Sequence of chain 53.F:
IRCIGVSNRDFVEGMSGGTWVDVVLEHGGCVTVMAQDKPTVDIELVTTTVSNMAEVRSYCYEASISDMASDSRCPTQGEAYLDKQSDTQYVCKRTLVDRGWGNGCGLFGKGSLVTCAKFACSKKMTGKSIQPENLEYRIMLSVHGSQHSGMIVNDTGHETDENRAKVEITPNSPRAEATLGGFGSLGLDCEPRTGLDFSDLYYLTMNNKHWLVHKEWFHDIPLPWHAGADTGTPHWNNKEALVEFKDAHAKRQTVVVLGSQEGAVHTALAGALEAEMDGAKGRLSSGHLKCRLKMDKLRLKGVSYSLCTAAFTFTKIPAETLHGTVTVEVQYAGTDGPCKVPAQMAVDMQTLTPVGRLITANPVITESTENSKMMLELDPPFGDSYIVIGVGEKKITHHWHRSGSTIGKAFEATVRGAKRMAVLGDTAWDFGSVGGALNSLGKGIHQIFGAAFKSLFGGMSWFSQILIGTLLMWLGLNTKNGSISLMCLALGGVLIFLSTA

Binding-site contacts:
Ligand atom O5 contacts residue ARG164 of chain 53.F at 4.3 Å.
Ligand atom O6 contacts residue ASP155 of chain 53.F at 4.2 Å.
Ligand atom C3 contacts residue ASN154 of chain 53.F at 3.5 Å.
Ligand atom C4 contacts residue ASN154 of chain 53.F at 3.2 Å.
Ligand atom O6 contacts residue ASN154 of chain 53.F at 2.4 Å (h-bond).
Ligand atom C2 contacts residue MET151 of chain 53.F at 4.1 Å (hydrophobic).
Ligand atom C5 contacts residue ASN154 of chain 53.F at 2.1 Å.
Ligand atom O4 contacts residue THR156 of chain 53.F at 4.2 Å.
Ligand atom C2 contacts residue ASN154 of chain 53.F at 3.5 Å.
Ligand atom O5 contacts residue THR156 of chain 53.F at 3.8 Å.
Ligand atom C6 contacts residue GLY157 of chain 53.F at 4.2 Å.
Ligand atom O5 contacts residue ASN154 of chain 53.F at 2.4 Å (h-bond).
Ligand atom C1 contacts residue MET151 of chain 53.F at 3.6 Å (hydrophobic).
Ligand atom C7 contacts residue THR156 of chain 53.F at 3.4 Å.
Ligand atom C6 contacts residue ASP155 of chain 53.F at 4.3 Å.
Ligand atom C6 contacts residue ASN154 of chain 53.F at 3.0 Å.
Ligand atom C8 contacts residue THR156 of chain 53.F at 2.9 Å.
Ligand atom O4 contacts residue ASN154 of chain 53.F at 3.5 Å (h-bond).
Ligand atom N2 contacts residue THR156 of chain 53.F at 4.3 Å.
Ligand atom C2 contacts residue GLY150 of chain 53.F at 4.5 Å.
Ligand atom O6 contacts residue THR156 of chain 53.F at 1.2 Å (h-bond).
Ligand atom O7 contacts residue HIS148 of chain 53.F at 3.3 Å (h-bond).
Ligand atom C2 contacts residue HIS148 of chain 53.F at 4.2 Å.
Ligand atom C7 contacts residue MET151 of chain 53.F at 4.0 Å (hydrophobic).
Ligand atom C7 contacts residue HIS148 of chain 53.F at 2.3 Å.
Ligand atom C1 contacts residue GLY150 of chain 53.F at 3.8 Å.
Ligand atom C1 contacts residue ASN154 of chain 53.F at 2.5 Å.
Ligand atom N2 contacts residue HIS148 of chain 53.F at 2.8 Å (h-bond).
Ligand atom C5 contacts residue THR156 of chain 53.F at 3.2 Å.
Ligand atom C8 contacts residue GLY157 of chain 53.F at 4.5 Å.
Ligand atom C8 contacts residue MET151 of chain 53.F at 4.1 Å (hydrophobic).
Ligand atom O7 contacts residue THR156 of chain 53.F at 2.4 Å.
Ligand atom C8 contacts residue HIS148 of chain 53.F at 1.2 Å.
Ligand atom N2 contacts residue ASN154 of chain 53.F at 4.3 Å.
Ligand atom N2 contacts residue MET151 of chain 53.F at 3.4 Å.
Ligand atom N2 contacts residue GLY150 of chain 53.F at 4.1 Å.
Ligand atom C4 contacts residue THR156 of chain 53.F at 4.1 Å.
Ligand atom C6 contacts residue THR156 of chain 53.F at 1.8 Å.

This protein binds this small molecule.
Small molecule (SMILES): CC(=O)N[C@H]1[C@H](O[C@H]2[C@H](O)[C@@H](NC(C)=O)CO[C@@H]2CO)O[C@H](CO)[C@@H](O)[C@@H]1O